Sequence of chain 1.B:
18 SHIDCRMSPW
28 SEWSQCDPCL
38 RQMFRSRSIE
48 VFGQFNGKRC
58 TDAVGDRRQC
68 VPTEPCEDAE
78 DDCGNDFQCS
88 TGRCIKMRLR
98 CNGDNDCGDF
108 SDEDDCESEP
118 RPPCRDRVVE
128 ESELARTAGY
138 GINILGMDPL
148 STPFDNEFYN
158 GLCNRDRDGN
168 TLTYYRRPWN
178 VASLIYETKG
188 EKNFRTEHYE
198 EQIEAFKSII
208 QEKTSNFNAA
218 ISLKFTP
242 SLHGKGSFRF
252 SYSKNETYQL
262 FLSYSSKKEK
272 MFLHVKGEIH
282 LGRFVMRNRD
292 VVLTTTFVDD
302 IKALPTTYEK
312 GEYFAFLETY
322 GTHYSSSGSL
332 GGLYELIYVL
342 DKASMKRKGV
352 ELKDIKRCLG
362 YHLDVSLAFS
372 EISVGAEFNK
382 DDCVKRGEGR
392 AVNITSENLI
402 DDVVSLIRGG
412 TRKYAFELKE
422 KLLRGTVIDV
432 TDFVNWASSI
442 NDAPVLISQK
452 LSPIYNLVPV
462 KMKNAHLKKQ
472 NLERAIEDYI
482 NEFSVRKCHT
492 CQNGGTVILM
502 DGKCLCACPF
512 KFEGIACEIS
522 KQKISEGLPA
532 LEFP

This small molecule binds to this protein.
Small molecule (SMILES): CC(=O)N[C@@H]1[C@@H](O)[C@H](O)[C@@H](CO)O[C@H]1O

Binding-site contacts:
Ligand atom C8 contacts residue THR211 of chain 1.B at 3.7 Å.
Ligand atom N2 contacts residue ASN256 of chain 1.B at 2.9 Å (h-bond).
Ligand atom C6 contacts residue ASP355 of chain 1.B at 3.2 Å.
Ligand atom C5 contacts residue ASN256 of chain 1.B at 3.7 Å.
Ligand atom C5 contacts residue ASP355 of chain 1.B at 3.7 Å.
Ligand atom C2 contacts residue ASN256 of chain 1.B at 2.5 Å.
Ligand atom C3 contacts residue ASN256 of chain 1.B at 3.8 Å.
Ligand atom O6 contacts residue ASP355 of chain 1.B at 4.4 Å.
Ligand atom C1 contacts residue LYS357 of chain 1.B at 4.0 Å.
Ligand atom O6 contacts residue LYS357 of chain 1.B at 3.0 Å (salt-bridge).
Ligand atom O5 contacts residue ASN256 of chain 1.B at 2.4 Å (h-bond).
Ligand atom C3 contacts residue THR258 of chain 1.B at 4.4 Å.
Ligand atom O5 contacts residue ASP355 of chain 1.B at 3.9 Å.
Ligand atom C5 contacts residue LYS357 of chain 1.B at 4.2 Å.
Ligand atom C7 contacts residue ASN256 of chain 1.B at 4.0 Å.
Ligand atom C4 contacts residue ASN256 of chain 1.B at 4.2 Å.
Ligand atom O5 contacts residue LYS357 of chain 1.B at 3.2 Å.
Ligand atom O3 contacts residue GLU209 of chain 1.B at 4.3 Å.
Ligand atom C1 contacts residue ASN256 of chain 1.B at 1.4 Å.
Ligand atom C6 contacts residue LYS357 of chain 1.B at 3.6 Å.